Sequence of chain 1.E:
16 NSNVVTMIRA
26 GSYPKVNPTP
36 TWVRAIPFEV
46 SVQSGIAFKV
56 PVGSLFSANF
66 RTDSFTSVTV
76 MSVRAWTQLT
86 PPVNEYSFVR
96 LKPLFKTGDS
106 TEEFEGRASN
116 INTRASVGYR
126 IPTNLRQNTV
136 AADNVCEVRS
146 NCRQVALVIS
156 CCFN

This protein binds this small molecule.
Small molecule (SMILES): O=c1ccn([C@@H]2O[C@H](CO[P](=O)(O)O[C@H]3[C@@H](O)[C@H](n4ccc(=O)[nH]c4=O)O[C@@H]3CO[P](=O)(O)O[C@H]3[C@@H](O)[C@H](n4ccc(=O)[nH]c4=O)O[C@@H]3CO[P](=O)(O)O[C@H]3[C@@H](O)[C@H](n4ccc(=O)[nH]c4=O)O[C@@H]3CO[P](=O)(O)O[C@H]3[C@@H](O)[C@H](n4ccc(=O)[nH]c4=O)O[C@@H]3COP(=O)=O)[C@@H](O)[C@H]2O)c(=O)[nH]1

Sequence of chain 1.O:
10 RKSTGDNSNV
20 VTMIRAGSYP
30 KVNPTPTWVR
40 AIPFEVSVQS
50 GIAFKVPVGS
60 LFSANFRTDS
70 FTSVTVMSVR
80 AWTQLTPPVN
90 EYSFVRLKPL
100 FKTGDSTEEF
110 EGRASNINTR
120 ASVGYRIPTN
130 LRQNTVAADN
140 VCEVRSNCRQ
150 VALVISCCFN

Sequence of chain 1.F:
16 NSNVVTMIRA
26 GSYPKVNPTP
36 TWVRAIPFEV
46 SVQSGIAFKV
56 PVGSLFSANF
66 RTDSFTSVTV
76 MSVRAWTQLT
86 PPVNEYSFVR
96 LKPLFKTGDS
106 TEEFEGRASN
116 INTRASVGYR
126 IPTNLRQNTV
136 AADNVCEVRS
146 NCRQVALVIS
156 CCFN

Binding-site contacts:
Ligand atom O2' contacts residue VAL38 of chain 1.E at 2.7 Å (h-bond).
Ligand atom O2' contacts residue ARG39 of chain 1.E at 3.6 Å.
Ligand atom OP2 contacts residue SER17 of chain 1.O at 3.1 Å (h-bond).
Ligand atom O2 contacts residue A3 of chain 1.R at 2.9 Å.
Ligand atom OP1 contacts residue GLY14 of chain 1.O at 3.4 Å (h-bond).
Ligand atom O4 contacts residue A3 of chain 1.R at 2.5 Å (h-bond).
Ligand atom C2 contacts residue A2 of chain 1.R at 3.0 Å.
Ligand atom P contacts residue GLY14 of chain 1.O at 3.2 Å.
Ligand atom O5' contacts residue GLY14 of chain 1.O at 3.0 Å.
Ligand atom C5 contacts residue A3 of chain 1.R at 3.0 Å.
Ligand atom C4 contacts residue A1 of chain 1.R at 3.2 Å.
Ligand atom P contacts residue SER17 of chain 1.O at 3.6 Å.
Ligand atom O3' contacts residue THR36 of chain 1.F at 3.3 Å (h-bond).
Ligand atom O4 contacts residue A1 of chain 1.R at 3.0 Å (h-bond).
Ligand atom C4' contacts residue THR13 of chain 1.O at 3.5 Å.
Ligand atom OP1 contacts residue ARG79 of chain 1.E at 2.2 Å (salt-bridge).
Ligand atom C4 contacts residue A3 of chain 1.R at 3.0 Å.
Ligand atom C4 contacts residue A4 of chain 1.R at 3.2 Å.
Ligand atom O2 contacts residue THR13 of chain 1.O at 3.1 Å (h-bond).
Ligand atom N3 contacts residue A4 of chain 1.R at 3.1 Å.
Ligand atom O2' contacts residue THR36 of chain 1.F at 3.3 Å (h-bond).
Ligand atom O2 contacts residue A2 of chain 1.R at 3.0 Å.
Ligand atom O2' contacts residue SER155 of chain 1.E at 3.0 Å (h-bond).
Ligand atom O4 contacts residue A2 of chain 1.R at 2.5 Å (h-bond).
Ligand atom C4' contacts residue VAL19 of chain 1.O at 3.6 Å (hydrophobic).
Ligand atom O2' contacts residue ASN16 of chain 1.O at 2.9 Å (h-bond).
Ligand atom N3 contacts residue A2 of chain 1.R at 2.3 Å (h-bond).
Ligand atom O3' contacts residue SER155 of chain 1.E at 3.4 Å (h-bond).
Ligand atom O4' contacts residue THR13 of chain 1.O at 2.9 Å (h-bond).
Ligand atom C4' contacts residue ALA40 of chain 1.E at 3.6 Å (hydrophobic).
Ligand atom OP1 contacts residue SER17 of chain 1.O at 3.1 Å.
Ligand atom C4 contacts residue A2 of chain 1.R at 3.2 Å.
Ligand atom C2 contacts residue A3 of chain 1.R at 3.2 Å.
Ligand atom P contacts residue ARG79 of chain 1.E at 3.6 Å.
Ligand atom C4' contacts residue GLY14 of chain 1.O at 3.2 Å.
Ligand atom N3 contacts residue A3 of chain 1.R at 3.0 Å (h-bond).
Ligand atom O4 contacts residue A4 of chain 1.R at 2.8 Å.
Ligand atom C5' contacts residue GLY14 of chain 1.O at 3.0 Å.
Ligand atom N3 contacts residue A1 of chain 1.R at 3.1 Å (h-bond).
Ligand atom C2' contacts residue VAL38 of chain 1.E at 3.6 Å (hydrophobic).